Binding-site contacts:
Ligand atom OH contacts residue HIS98 of chain 1.A at 3.1 Å.
Ligand atom C contacts residue PLP1 of chain 1.D at 3.4 Å.
Ligand atom OH contacts residue GLU125 of chain 2.A at 3.9 Å.
Ligand atom CD1 contacts residue ALA123 of chain 2.A at 4.1 Å (hydrophobic).
Ligand atom CE2 contacts residue ASN100 of chain 1.A at 3.7 Å.
Ligand atom OXT contacts residue THR298 of chain 1.A at 3.6 Å.
Ligand atom NN contacts residue LYS392 of chain 1.A at 4.0 Å.
Ligand atom C contacts residue HIS241 of chain 1.A at 3.9 Å.
Ligand atom CD2 contacts residue HIS98 of chain 1.A at 4.1 Å.
Ligand atom OH contacts residue SER126 of chain 2.A at 3.9 Å.
Ligand atom CB contacts residue SER440 of chain 2.A at 4.0 Å.
Ligand atom CE1 contacts residue ALA123 of chain 2.A at 3.4 Å (hydrophobic).
Ligand atom NN contacts residue PLP1 of chain 1.D at 2.2 Å.
Ligand atom CG contacts residue ASN120 of chain 2.A at 4.2 Å.
Ligand atom CD2 contacts residue ASN100 of chain 1.A at 3.8 Å.
Ligand atom CB1 contacts residue MET99 of chain 1.A at 3.8 Å (hydrophobic).
Ligand atom N contacts residue PLP1 of chain 1.D at 1.2 Å.
Ligand atom O contacts residue PLP1 of chain 1.D at 3.4 Å.
Ligand atom N contacts residue LYS392 of chain 1.A at 3.0 Å (salt-bridge).
Ligand atom CE2 contacts residue SER126 of chain 2.A at 4.1 Å.
Ligand atom OXT contacts residue HIS241 of chain 1.A at 4.0 Å.
Ligand atom OH contacts residue ALA123 of chain 2.A at 4.0 Å.
Ligand atom CB1 contacts residue PLP1 of chain 1.D at 3.9 Å.
Ligand atom NN contacts residue SER440 of chain 2.A at 3.9 Å.
Ligand atom OE1 contacts residue ALA123 of chain 2.A at 3.0 Å.
Ligand atom O contacts residue TYR242 of chain 1.A at 4.2 Å.
Ligand atom CZ contacts residue SER126 of chain 2.A at 4.3 Å.
Ligand atom CE2 contacts residue HIS98 of chain 1.A at 3.4 Å.
Ligand atom CB contacts residue VAL122 of chain 2.A at 4.1 Å (hydrophobic).
Ligand atom CG contacts residue VAL122 of chain 2.A at 4.1 Å (hydrophobic).
Ligand atom OE1 contacts residue HIS98 of chain 1.A at 3.9 Å.
Ligand atom CB contacts residue ASN120 of chain 2.A at 3.9 Å.
Ligand atom CE1 contacts residue HIS98 of chain 1.A at 3.8 Å.
Ligand atom OXT contacts residue PLP1 of chain 1.D at 4.0 Å.
Ligand atom CZ contacts residue HIS98 of chain 1.A at 3.2 Å.
Ligand atom CZ contacts residue ALA123 of chain 2.A at 4.0 Å (hydrophobic).
Ligand atom CD1 contacts residue VAL122 of chain 2.A at 4.0 Å (hydrophobic).
Ligand atom O contacts residue HIS241 of chain 1.A at 3.2 Å (h-bond).
Ligand atom CA contacts residue PLP1 of chain 1.D at 3.3 Å.
Ligand atom CD2 contacts residue ASN120 of chain 2.A at 4.2 Å.

Sequence of chain 1.A:
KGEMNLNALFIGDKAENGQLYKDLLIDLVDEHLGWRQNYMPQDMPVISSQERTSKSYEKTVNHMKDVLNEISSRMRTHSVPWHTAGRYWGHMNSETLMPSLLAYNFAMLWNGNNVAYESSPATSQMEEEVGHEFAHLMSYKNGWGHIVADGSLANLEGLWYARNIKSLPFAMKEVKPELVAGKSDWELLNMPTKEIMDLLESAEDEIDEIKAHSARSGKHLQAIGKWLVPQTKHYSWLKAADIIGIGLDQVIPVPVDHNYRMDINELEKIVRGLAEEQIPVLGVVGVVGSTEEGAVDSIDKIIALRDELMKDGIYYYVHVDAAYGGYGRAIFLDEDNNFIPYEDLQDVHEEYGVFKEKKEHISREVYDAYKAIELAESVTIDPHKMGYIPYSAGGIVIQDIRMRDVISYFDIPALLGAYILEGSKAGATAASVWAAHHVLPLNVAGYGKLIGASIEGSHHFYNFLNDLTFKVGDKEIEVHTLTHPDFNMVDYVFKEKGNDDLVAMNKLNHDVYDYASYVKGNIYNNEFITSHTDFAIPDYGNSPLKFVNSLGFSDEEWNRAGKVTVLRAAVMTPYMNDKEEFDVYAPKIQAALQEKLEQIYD

A small-molecule ligand and the protein it binds are described below.
Small molecule (SMILES): C[C@@](Cc1ccc(O)c(O)c1)(NN)C(=O)O

Sequence of chain 2.A:
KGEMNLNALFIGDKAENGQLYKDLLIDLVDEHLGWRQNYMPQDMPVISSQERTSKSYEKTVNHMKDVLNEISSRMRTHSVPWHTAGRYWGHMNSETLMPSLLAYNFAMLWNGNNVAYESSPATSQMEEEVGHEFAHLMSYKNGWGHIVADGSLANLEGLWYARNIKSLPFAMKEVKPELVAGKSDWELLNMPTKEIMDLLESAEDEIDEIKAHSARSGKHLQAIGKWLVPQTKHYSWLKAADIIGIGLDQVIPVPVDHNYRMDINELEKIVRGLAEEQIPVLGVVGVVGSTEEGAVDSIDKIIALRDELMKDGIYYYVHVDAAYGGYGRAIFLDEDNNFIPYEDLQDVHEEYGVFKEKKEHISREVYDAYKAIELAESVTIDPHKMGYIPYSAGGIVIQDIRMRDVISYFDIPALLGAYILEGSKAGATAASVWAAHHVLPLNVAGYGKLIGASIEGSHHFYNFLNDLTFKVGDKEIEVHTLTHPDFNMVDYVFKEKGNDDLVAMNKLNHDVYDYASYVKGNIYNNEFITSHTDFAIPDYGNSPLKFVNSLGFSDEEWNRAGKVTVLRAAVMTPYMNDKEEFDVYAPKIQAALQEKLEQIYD